This protein binds this small molecule.
Small molecule (SMILES): CC(=O)N[C@@H]1[C@@H](O)[C@H](O)[C@@H](CO)O[C@H]1O

Binding-site contacts:
Ligand atom C5 contacts residue ASN180 of chain 3.A at 3.6 Å.
Ligand atom C1 contacts residue ASN251 of chain 3.A at 3.8 Å.
Ligand atom N2 contacts residue ASN180 of chain 3.A at 3.1 Å (h-bond).
Ligand atom O5 contacts residue ASN180 of chain 3.A at 2.3 Å (h-bond).
Ligand atom O3 contacts residue SO41 of chain 3.M at 4.0 Å.
Ligand atom C8 contacts residue ALA253 of chain 3.A at 4.1 Å (hydrophobic).
Ligand atom C3 contacts residue ASN251 of chain 3.A at 4.0 Å.
Ligand atom C7 contacts residue ASN180 of chain 3.A at 3.8 Å.
Ligand atom C8 contacts residue SER232 of chain 2.A at 3.7 Å.
Ligand atom C4 contacts residue ASN251 of chain 3.A at 4.2 Å.
Ligand atom C7 contacts residue ASN251 of chain 3.A at 4.2 Å.
Ligand atom C2 contacts residue ASN251 of chain 3.A at 3.9 Å.
Ligand atom C8 contacts residue ASN251 of chain 3.A at 4.3 Å.
Ligand atom C8 contacts residue ASP252 of chain 3.A at 4.1 Å.
Ligand atom C4 contacts residue ASN180 of chain 3.A at 4.2 Å.
Ligand atom C5 contacts residue SO41 of chain 3.M at 4.1 Å.
Ligand atom C3 contacts residue SO41 of chain 3.M at 4.3 Å.
Ligand atom O6 contacts residue SO41 of chain 3.M at 4.0 Å.
Ligand atom C5 contacts residue ASN251 of chain 3.A at 3.7 Å.
Ligand atom C4 contacts residue SO41 of chain 3.M at 3.5 Å.
Ligand atom C3 contacts residue ASN180 of chain 3.A at 3.8 Å.
Ligand atom C2 contacts residue ASN180 of chain 3.A at 2.5 Å.
Ligand atom O4 contacts residue ASN251 of chain 3.A at 4.0 Å.
Ligand atom C7 contacts residue ALA253 of chain 3.A at 4.3 Å (hydrophobic).
Ligand atom C6 contacts residue SO41 of chain 3.M at 3.5 Å.
Ligand atom O7 contacts residue ASN180 of chain 3.A at 3.9 Å.
Ligand atom C6 contacts residue ASN251 of chain 3.A at 4.3 Å.
Ligand atom C1 contacts residue ASN180 of chain 3.A at 1.4 Å.
Ligand atom N2 contacts residue ASN251 of chain 3.A at 3.2 Å (h-bond).
Ligand atom O4 contacts residue SO41 of chain 3.M at 2.5 Å (h-bond).

Sequence of chain 3.A:
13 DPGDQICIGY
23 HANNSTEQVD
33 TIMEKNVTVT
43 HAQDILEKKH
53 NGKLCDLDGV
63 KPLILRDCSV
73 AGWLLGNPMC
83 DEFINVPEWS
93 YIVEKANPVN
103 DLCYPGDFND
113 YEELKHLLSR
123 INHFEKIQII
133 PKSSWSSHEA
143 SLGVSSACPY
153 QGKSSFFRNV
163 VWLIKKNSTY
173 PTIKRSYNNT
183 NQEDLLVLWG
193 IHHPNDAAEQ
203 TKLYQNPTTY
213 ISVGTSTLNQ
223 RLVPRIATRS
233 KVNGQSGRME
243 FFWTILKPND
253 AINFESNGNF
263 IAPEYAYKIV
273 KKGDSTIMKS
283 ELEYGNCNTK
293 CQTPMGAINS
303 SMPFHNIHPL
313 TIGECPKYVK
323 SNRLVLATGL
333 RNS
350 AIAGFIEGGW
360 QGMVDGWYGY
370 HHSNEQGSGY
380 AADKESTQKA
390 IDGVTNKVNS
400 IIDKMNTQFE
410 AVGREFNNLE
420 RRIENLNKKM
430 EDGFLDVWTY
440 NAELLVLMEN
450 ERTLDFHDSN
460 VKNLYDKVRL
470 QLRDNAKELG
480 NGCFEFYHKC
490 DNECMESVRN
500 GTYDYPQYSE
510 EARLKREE

Sequence of chain 2.A:
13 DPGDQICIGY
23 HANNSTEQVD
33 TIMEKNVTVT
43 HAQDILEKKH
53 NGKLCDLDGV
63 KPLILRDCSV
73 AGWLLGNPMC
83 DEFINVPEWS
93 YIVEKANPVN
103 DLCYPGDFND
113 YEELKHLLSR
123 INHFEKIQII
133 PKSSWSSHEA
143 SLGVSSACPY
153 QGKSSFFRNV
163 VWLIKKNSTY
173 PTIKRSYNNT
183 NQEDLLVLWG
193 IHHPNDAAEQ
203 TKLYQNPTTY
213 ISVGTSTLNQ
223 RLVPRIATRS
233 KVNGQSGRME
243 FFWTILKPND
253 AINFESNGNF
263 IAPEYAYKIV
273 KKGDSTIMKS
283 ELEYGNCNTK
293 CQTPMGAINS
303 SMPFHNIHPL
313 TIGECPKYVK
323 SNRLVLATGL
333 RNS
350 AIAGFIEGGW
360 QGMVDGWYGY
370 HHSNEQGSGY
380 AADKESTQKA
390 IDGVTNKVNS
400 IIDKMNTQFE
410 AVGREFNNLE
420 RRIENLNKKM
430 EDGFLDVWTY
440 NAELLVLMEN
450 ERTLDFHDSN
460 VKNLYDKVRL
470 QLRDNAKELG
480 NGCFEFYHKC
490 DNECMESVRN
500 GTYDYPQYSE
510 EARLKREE